The protein below binds the small molecule below.
Small molecule (SMILES): CC(=O)N[C@@H]1[C@@H](O)[C@H](O)[C@@H](CO)O[C@H]1O

Sequence of chain 15.F:
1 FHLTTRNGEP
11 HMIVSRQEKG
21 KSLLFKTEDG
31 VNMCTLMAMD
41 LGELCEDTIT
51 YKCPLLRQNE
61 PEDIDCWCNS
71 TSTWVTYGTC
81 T

Binding-site contacts:
Ligand atom C8 contacts residue ARG57 of chain 15.F at 4.2 Å.
Ligand atom C4 contacts residue VAL31 of chain 15.F at 3.8 Å (hydrophobic).
Ligand atom C7 contacts residue SER70 of chain 15.F at 4.4 Å.
Ligand atom C7 contacts residue ASN69 of chain 15.F at 3.8 Å.
Ligand atom O3 contacts residue VAL31 of chain 15.F at 3.6 Å.
Ligand atom O1 contacts residue ASN69 of chain 15.F at 2.1 Å (h-bond).
Ligand atom O1 contacts residue MET33 of chain 15.F at 3.9 Å.
Ligand atom O5 contacts residue MET33 of chain 15.F at 4.2 Å.
Ligand atom C5 contacts residue ASN69 of chain 15.F at 3.7 Å.
Ligand atom O6 contacts residue NAG1 of chain 15.DA at 3.0 Å.
Ligand atom C8 contacts residue ASN69 of chain 15.F at 3.4 Å.
Ligand atom C1 contacts residue ASN69 of chain 15.F at 2.7 Å.
Ligand atom C8 contacts residue SER70 of chain 15.F at 3.7 Å.
Ligand atom C6 contacts residue MET33 of chain 15.F at 3.5 Å (hydrophobic).
Ligand atom C5 contacts residue VAL31 of chain 15.F at 4.2 Å (hydrophobic).
Ligand atom C1 contacts residue VAL31 of chain 15.F at 4.3 Å (hydrophobic).
Ligand atom C6 contacts residue NAG1 of chain 15.DA at 4.3 Å.
Ligand atom C6 contacts residue LEU24 of chain 15.F at 4.5 Å (hydrophobic).
Ligand atom O7 contacts residue ASN69 of chain 15.F at 3.8 Å.
Ligand atom C5 contacts residue MET33 of chain 15.F at 3.7 Å (hydrophobic).
Ligand atom C3 contacts residue VAL31 of chain 15.F at 3.0 Å (hydrophobic).
Ligand atom C2 contacts residue ASN69 of chain 15.F at 4.2 Å.
Ligand atom N2 contacts residue VAL31 of chain 15.F at 4.0 Å.
Ligand atom O4 contacts residue NAG1 of chain 15.DA at 3.0 Å.
Ligand atom C5 contacts residue NAG1 of chain 15.DA at 4.3 Å.
Ligand atom O5 contacts residue ASN69 of chain 15.F at 2.8 Å (h-bond).
Ligand atom N2 contacts residue ASN69 of chain 15.F at 4.3 Å.
Ligand atom C2 contacts residue VAL31 of chain 15.F at 4.0 Å (hydrophobic).
Ligand atom C4 contacts residue NAG1 of chain 15.DA at 3.2 Å.
Ligand atom O1 contacts residue SER70 of chain 15.F at 4.2 Å.
Ligand atom C6 contacts residue ASN69 of chain 15.F at 4.4 Å.
Ligand atom C3 contacts residue NAG1 of chain 15.DA at 3.7 Å.
Ligand atom O1 contacts residue VAL31 of chain 15.F at 3.4 Å (h-bond).
Ligand atom O4 contacts residue VAL31 of chain 15.F at 3.3 Å.
Ligand atom O3 contacts residue NAG1 of chain 15.DA at 2.6 Å (h-bond).